Sequence of chain 3.A:
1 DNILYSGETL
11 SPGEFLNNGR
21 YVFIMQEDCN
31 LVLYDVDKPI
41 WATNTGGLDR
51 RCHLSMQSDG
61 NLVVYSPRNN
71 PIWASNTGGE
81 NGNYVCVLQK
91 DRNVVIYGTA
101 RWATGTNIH

Binding-site contacts:
Ligand atom C6 contacts residue ASP59 of chain 3.A at 4.0 Å.
Ligand atom O4 contacts residue PO41 of chain 3.H at 4.3 Å.
Ligand atom C4 contacts residue GLN57 of chain 3.A at 4.4 Å.
Ligand atom C2 contacts residue ASP59 of chain 3.A at 3.3 Å.
Ligand atom O3 contacts residue ASP59 of chain 3.A at 4.4 Å.
Ligand atom C2 contacts residue ASN61 of chain 3.A at 3.9 Å.
Ligand atom C3 contacts residue PO41 of chain 3.H at 4.1 Å.
Ligand atom C1 contacts residue ASN61 of chain 3.A at 3.5 Å.
Ligand atom O4 contacts residue ASP59 of chain 3.A at 4.3 Å.
Ligand atom C6 contacts residue ALA74 of chain 3.A at 4.2 Å (hydrophobic).
Ligand atom O2 contacts residue GLN57 of chain 3.A at 3.0 Å (h-bond).
Ligand atom C4 contacts residue TYR65 of chain 3.A at 3.9 Å (hydrophobic).
Ligand atom C1 contacts residue GLN57 of chain 3.A at 4.1 Å.
Ligand atom C2 contacts residue GLN57 of chain 3.A at 4.0 Å.
Ligand atom C5 contacts residue ASN61 of chain 3.A at 4.0 Å.
Ligand atom O3 contacts residue PO41 of chain 3.H at 3.1 Å (h-bond).
Ligand atom O4 contacts residue PRO71 of chain 3.A at 3.6 Å.
Ligand atom C2 contacts residue TYR65 of chain 3.A at 3.9 Å (hydrophobic).
Ligand atom C1 contacts residue ASP59 of chain 3.A at 4.3 Å.
Ligand atom C6 contacts residue ASN61 of chain 3.A at 4.2 Å.
Ligand atom C6 contacts residue PRO71 of chain 3.A at 4.0 Å (hydrophobic).
Ligand atom C3 contacts residue TYR65 of chain 3.A at 4.5 Å (hydrophobic).
Ligand atom O6 contacts residue ALA74 of chain 3.A at 3.7 Å.
Ligand atom C5 contacts residue ASP59 of chain 3.A at 3.9 Å.
Ligand atom O2 contacts residue ASP59 of chain 3.A at 2.7 Å (salt-bridge).
Ligand atom O2 contacts residue ASN61 of chain 3.A at 3.1 Å (h-bond).
Ligand atom C4 contacts residue ASN61 of chain 3.A at 4.2 Å.
Ligand atom O4 contacts residue TYR65 of chain 3.A at 3.1 Å (h-bond).
Ligand atom O5 contacts residue ASN61 of chain 3.A at 3.0 Å (h-bond).
Ligand atom C3 contacts residue ASP59 of chain 3.A at 4.4 Å.
Ligand atom C1 contacts residue TYR65 of chain 3.A at 3.8 Å (hydrophobic).
Ligand atom O6 contacts residue ASP59 of chain 3.A at 3.4 Å (salt-bridge).
Ligand atom O3 contacts residue TYR65 of chain 3.A at 3.8 Å.
Ligand atom C3 contacts residue GLN57 of chain 3.A at 3.8 Å.
Ligand atom O6 contacts residue ASN61 of chain 3.A at 4.4 Å.
Ligand atom O3 contacts residue GLN57 of chain 3.A at 3.5 Å (h-bond).

This protein binds this small molecule.
Small molecule (SMILES): OC[C@H]1O[C@H](O[C@@H]2[C@H](O)[C@@H](O)O[C@H](CO)[C@H]2O)[C@@H](O)[C@@H](O)[C@@H]1O